This small molecule binds to this protein.
Small molecule (SMILES): CC(=O)N[C@H]1[C@H](O[C@H]2[C@H](O)[C@@H](NC(C)=O)CO[C@@H]2CO)O[C@H](CO)[C@@H](O)[C@@H]1O

Sequence of chain 1.B:
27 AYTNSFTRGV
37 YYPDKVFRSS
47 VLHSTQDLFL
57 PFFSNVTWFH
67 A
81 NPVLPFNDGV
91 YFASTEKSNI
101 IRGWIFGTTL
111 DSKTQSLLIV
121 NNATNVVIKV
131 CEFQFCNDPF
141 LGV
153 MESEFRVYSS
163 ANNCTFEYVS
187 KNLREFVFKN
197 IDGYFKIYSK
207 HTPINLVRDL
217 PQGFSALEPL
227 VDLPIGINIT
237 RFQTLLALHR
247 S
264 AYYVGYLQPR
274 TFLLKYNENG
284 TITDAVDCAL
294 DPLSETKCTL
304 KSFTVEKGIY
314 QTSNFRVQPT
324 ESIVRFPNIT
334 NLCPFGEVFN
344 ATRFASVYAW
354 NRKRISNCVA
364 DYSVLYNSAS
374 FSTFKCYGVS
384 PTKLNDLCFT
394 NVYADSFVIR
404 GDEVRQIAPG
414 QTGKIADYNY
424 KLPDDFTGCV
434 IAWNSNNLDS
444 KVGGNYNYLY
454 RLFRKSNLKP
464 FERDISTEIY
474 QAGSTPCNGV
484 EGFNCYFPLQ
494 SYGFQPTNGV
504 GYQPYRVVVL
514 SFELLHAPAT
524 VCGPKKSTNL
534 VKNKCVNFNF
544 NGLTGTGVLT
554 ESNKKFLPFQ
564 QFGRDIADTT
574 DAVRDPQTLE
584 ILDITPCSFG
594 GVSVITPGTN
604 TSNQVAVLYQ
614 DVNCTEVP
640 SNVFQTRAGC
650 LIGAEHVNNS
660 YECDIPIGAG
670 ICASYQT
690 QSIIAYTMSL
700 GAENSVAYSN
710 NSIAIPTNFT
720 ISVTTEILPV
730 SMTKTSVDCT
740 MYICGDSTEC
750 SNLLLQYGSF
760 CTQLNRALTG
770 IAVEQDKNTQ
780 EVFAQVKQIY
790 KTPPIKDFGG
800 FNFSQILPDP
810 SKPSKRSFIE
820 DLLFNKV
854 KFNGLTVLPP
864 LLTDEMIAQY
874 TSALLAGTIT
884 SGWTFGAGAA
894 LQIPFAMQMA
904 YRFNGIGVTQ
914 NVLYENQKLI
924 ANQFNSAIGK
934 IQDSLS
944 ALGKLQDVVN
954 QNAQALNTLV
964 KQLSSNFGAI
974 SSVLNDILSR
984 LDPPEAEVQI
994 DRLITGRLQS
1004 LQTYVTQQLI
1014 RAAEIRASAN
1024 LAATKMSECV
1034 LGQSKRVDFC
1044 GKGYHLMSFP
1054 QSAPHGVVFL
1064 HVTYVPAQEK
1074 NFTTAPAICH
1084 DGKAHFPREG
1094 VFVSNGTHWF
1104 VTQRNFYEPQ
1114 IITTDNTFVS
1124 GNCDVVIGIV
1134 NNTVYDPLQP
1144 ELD

Binding-site contacts:
Ligand atom O6 contacts residue LEU922 of chain 1.B at 3.9 Å.
Ligand atom C5 contacts residue ASN717 of chain 1.B at 3.7 Å.
Ligand atom C1 contacts residue GLN1071 of chain 1.B at 4.2 Å.
Ligand atom C7 contacts residue LEU922 of chain 1.B at 3.7 Å (hydrophobic).
Ligand atom C6 contacts residue LEU922 of chain 1.B at 4.2 Å (hydrophobic).
Ligand atom N2 contacts residue LEU922 of chain 1.B at 4.4 Å.
Ligand atom C4 contacts residue LEU922 of chain 1.B at 4.5 Å (hydrophobic).
Ligand atom C4 contacts residue ASN717 of chain 1.B at 4.2 Å.
Ligand atom O7 contacts residue ASN717 of chain 1.B at 3.9 Å.
Ligand atom C3 contacts residue ASN717 of chain 1.B at 3.8 Å.
Ligand atom N2 contacts residue ASN717 of chain 1.B at 2.9 Å (h-bond).
Ligand atom C7 contacts residue ASN717 of chain 1.B at 3.6 Å.
Ligand atom C1 contacts residue ASN717 of chain 1.B at 1.4 Å.
Ligand atom O4 contacts residue LEU922 of chain 1.B at 4.1 Å.
Ligand atom C2 contacts residue GLN1071 of chain 1.B at 4.3 Å.
Ligand atom O7 contacts residue LEU922 of chain 1.B at 3.8 Å.
Ligand atom O5 contacts residue GLN1071 of chain 1.B at 4.2 Å.
Ligand atom C8 contacts residue LEU922 of chain 1.B at 3.6 Å (hydrophobic).
Ligand atom O6 contacts residue GLN926 of chain 1.B at 3.7 Å.
Ligand atom C2 contacts residue ASN717 of chain 1.B at 2.5 Å.
Ligand atom C8 contacts residue ASN925 of chain 1.B at 4.3 Å.
Ligand atom O5 contacts residue ASN717 of chain 1.B at 2.4 Å (h-bond).
Ligand atom C5 contacts residue LEU922 of chain 1.B at 3.8 Å (hydrophobic).